Binding-site contacts:
Ligand atom C7 contacts residue SER402 of chain 1.A at 3.1 Å.
Ligand atom C8 contacts residue SER402 of chain 1.A at 3.1 Å.
Ligand atom C1 contacts residue ASN528 of chain 1.A at 1.4 Å.
Ligand atom O3 contacts residue SER402 of chain 1.A at 2.8 Å (h-bond).
Ligand atom C5 contacts residue ASN528 of chain 1.A at 3.7 Å.
Ligand atom C3 contacts residue SER402 of chain 1.A at 3.6 Å.
Ligand atom C8 contacts residue ASP525 of chain 1.A at 3.7 Å.
Ligand atom O7 contacts residue SER402 of chain 1.A at 4.0 Å.
Ligand atom O7 contacts residue ASN528 of chain 1.A at 3.4 Å (h-bond).
Ligand atom C7 contacts residue ASN528 of chain 1.A at 3.3 Å.
Ligand atom C4 contacts residue ASN528 of chain 1.A at 4.2 Å.
Ligand atom N2 contacts residue ASN528 of chain 1.A at 2.9 Å (h-bond).
Ligand atom C3 contacts residue ASN528 of chain 1.A at 3.8 Å.
Ligand atom O5 contacts residue ASN528 of chain 1.A at 2.4 Å (h-bond).
Ligand atom C8 contacts residue ASN528 of chain 1.A at 4.4 Å.
Ligand atom C8 contacts residue SER527 of chain 1.A at 3.9 Å.
Ligand atom C2 contacts residue ASN528 of chain 1.A at 2.5 Å.
Ligand atom C2 contacts residue SER402 of chain 1.A at 3.8 Å.
Ligand atom N2 contacts residue SER402 of chain 1.A at 2.9 Å (h-bond).

Sequence of chain 1.A:
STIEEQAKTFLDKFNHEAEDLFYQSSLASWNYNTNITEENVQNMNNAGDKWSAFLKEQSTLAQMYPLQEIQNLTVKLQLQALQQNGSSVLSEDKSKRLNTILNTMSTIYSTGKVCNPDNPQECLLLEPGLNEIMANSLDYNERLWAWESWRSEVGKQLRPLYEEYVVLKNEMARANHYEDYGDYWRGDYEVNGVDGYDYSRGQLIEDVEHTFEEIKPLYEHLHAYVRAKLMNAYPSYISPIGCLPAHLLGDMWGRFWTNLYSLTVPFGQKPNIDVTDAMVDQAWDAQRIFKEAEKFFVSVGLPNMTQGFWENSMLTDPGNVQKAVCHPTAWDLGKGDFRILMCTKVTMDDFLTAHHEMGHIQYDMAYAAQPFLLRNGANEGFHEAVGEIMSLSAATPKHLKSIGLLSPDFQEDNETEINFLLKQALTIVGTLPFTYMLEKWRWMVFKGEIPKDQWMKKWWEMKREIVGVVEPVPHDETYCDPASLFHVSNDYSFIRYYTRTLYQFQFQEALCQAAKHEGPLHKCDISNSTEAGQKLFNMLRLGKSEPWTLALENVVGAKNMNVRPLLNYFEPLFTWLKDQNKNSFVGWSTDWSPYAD

A protein and the small-molecule ligand that binds it are described below.
Small molecule (SMILES): CC(=O)N[C@@H]1[C@@H](O)[C@H](O)[C@@H](CO)O[C@H]1O